A small-molecule ligand and the protein it binds are described below.
Small molecule (SMILES): OC[C@H]1O[C@H](O[C@H]2O[C@H](CO)[C@@H](O)[C@H](O)[C@H]2O)[C@H](O)[C@@H](O)[C@@H]1O

Binding-site contacts:
Ligand atom O5 contacts residue ILE122 of chain 1.A at 4.2 Å.
Ligand atom C4 contacts residue THR159 of chain 1.A at 4.0 Å.
Ligand atom C2 contacts residue THR159 of chain 1.A at 4.2 Å.
Ligand atom C5 contacts residue THR159 of chain 1.A at 4.5 Å.
Ligand atom O6 contacts residue THR159 of chain 1.A at 3.8 Å.
Ligand atom C6 contacts residue GLY121 of chain 1.A at 3.3 Å.
Ligand atom O6 contacts residue ASP126 of chain 1.A at 2.7 Å (salt-bridge).
Ligand atom C1 contacts residue ASP126 of chain 1.A at 3.4 Å.
Ligand atom C5 contacts residue ASP126 of chain 1.A at 4.1 Å.
Ligand atom O6 contacts residue ILE122 of chain 1.A at 3.3 Å.
Ligand atom O3 contacts residue ARG522 of chain 1.A at 3.4 Å.
Ligand atom C2 contacts residue ASP126 of chain 1.A at 3.6 Å.
Ligand atom O2 contacts residue ASP126 of chain 1.A at 4.2 Å.
Ligand atom O6 contacts residue GLY121 of chain 1.A at 2.6 Å (h-bond).
Ligand atom O4 contacts residue ARG522 of chain 1.A at 3.1 Å.
Ligand atom C3 contacts residue ARG522 of chain 1.A at 4.3 Å.
Ligand atom O5 contacts residue THR159 of chain 1.A at 4.0 Å.
Ligand atom C6 contacts residue ASP126 of chain 1.A at 3.5 Å.
Ligand atom C6 contacts residue ILE122 of chain 1.A at 4.2 Å (hydrophobic).
Ligand atom C4 contacts residue ARG522 of chain 1.A at 4.3 Å.
Ligand atom O6 contacts residue LYS123 of chain 1.A at 4.3 Å.
Ligand atom O2 contacts residue LYS154 of chain 1.A at 4.4 Å.
Ligand atom O5 contacts residue ASP126 of chain 1.A at 3.5 Å (salt-bridge).
Ligand atom C6 contacts residue TRP119 of chain 1.A at 4.1 Å (hydrophobic).

Sequence of chain 1.A:
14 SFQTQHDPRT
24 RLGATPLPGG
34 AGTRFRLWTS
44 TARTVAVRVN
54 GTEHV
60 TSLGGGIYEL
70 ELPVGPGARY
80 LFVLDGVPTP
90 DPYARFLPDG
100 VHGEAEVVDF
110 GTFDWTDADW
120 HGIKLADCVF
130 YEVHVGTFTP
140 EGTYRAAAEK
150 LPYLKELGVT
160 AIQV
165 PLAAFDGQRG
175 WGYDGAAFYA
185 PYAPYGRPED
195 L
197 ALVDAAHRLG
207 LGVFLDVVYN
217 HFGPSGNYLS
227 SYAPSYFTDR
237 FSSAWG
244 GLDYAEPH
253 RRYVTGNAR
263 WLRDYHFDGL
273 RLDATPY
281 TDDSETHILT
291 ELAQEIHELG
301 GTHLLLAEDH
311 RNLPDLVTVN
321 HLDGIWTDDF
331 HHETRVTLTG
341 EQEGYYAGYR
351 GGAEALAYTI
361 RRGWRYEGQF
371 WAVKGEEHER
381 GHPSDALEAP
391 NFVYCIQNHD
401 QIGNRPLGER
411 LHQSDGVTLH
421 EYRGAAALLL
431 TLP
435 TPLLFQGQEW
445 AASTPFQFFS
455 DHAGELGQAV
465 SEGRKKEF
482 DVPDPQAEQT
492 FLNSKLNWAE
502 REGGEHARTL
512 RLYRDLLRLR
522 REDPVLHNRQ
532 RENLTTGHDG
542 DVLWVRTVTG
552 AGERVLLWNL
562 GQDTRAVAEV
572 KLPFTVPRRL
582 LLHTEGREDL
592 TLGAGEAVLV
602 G